Binding-site contacts:
Ligand atom C5 contacts residue ASN618 of chain 1.B at 3.6 Å.
Ligand atom C7 contacts residue SER587 of chain 1.B at 4.1 Å.
Ligand atom O5 contacts residue SER587 of chain 1.B at 4.1 Å.
Ligand atom C1 contacts residue SER587 of chain 1.B at 4.2 Å.
Ligand atom O6 contacts residue VAL589 of chain 1.B at 3.6 Å.
Ligand atom O5 contacts residue VAL589 of chain 1.B at 3.5 Å.
Ligand atom C5 contacts residue VAL589 of chain 1.B at 4.4 Å (hydrophobic).
Ligand atom C1 contacts residue ASN618 of chain 1.B at 1.4 Å.
Ligand atom C2 contacts residue SER587 of chain 1.B at 4.5 Å.
Ligand atom N2 contacts residue ASN618 of chain 1.B at 2.8 Å (h-bond).
Ligand atom O7 contacts residue LYS586 of chain 1.B at 3.3 Å (salt-bridge).
Ligand atom C6 contacts residue VAL589 of chain 1.B at 3.9 Å (hydrophobic).
Ligand atom C2 contacts residue ASN618 of chain 1.B at 2.4 Å.
Ligand atom O7 contacts residue SER587 of chain 1.B at 3.2 Å.
Ligand atom C4 contacts residue ASN618 of chain 1.B at 4.2 Å.
Ligand atom O7 contacts residue ASN618 of chain 1.B at 3.9 Å.
Ligand atom C7 contacts residue LYS586 of chain 1.B at 3.4 Å.
Ligand atom C8 contacts residue LYS586 of chain 1.B at 3.5 Å.
Ligand atom O5 contacts residue ASN618 of chain 1.B at 2.3 Å (h-bond).
Ligand atom N2 contacts residue LYS586 of chain 1.B at 4.0 Å.
Ligand atom C7 contacts residue ASN618 of chain 1.B at 3.5 Å.
Ligand atom C3 contacts residue ASN618 of chain 1.B at 3.8 Å.

A small-molecule ligand and the protein it binds are described below.
Small molecule (SMILES): CC(=O)N[C@@H]1[C@@H](O)[C@H](O)[C@@H](CO)O[C@H]1O

Sequence of chain 1.B:
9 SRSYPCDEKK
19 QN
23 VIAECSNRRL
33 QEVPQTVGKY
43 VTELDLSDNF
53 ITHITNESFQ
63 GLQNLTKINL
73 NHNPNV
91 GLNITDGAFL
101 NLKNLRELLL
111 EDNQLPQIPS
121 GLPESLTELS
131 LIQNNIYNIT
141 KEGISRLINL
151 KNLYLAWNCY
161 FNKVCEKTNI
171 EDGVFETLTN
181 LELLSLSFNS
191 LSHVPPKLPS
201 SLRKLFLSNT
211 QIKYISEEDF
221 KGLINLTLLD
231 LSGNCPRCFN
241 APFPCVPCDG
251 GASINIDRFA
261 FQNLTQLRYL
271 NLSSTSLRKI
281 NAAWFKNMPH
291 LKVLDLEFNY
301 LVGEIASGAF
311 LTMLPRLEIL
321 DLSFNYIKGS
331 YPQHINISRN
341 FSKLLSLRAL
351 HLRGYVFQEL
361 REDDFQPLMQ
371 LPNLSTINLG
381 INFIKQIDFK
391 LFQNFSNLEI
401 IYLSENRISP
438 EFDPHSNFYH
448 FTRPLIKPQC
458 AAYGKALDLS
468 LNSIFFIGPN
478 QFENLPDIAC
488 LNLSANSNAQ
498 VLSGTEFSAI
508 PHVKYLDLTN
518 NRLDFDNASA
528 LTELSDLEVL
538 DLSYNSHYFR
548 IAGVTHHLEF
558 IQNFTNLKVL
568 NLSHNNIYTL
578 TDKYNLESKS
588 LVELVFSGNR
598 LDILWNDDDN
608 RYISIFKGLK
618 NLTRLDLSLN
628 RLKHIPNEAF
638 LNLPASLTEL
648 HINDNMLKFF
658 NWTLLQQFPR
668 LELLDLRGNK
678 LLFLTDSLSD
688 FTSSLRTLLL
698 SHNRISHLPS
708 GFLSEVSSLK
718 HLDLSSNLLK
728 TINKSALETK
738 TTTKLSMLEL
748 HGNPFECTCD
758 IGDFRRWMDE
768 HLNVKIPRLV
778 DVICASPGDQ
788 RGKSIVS